Binding-site contacts:
Ligand atom C1 contacts residue ASN70 of chain 24.B at 1.4 Å.
Ligand atom O5 contacts residue ARG33 of chain 24.B at 4.3 Å.
Ligand atom C8 contacts residue ASN70 of chain 24.B at 3.9 Å.
Ligand atom O5 contacts residue ASN70 of chain 24.B at 2.4 Å (h-bond).
Ligand atom C1 contacts residue ARG33 of chain 24.B at 4.1 Å.
Ligand atom C4 contacts residue ASN70 of chain 24.B at 4.2 Å.
Ligand atom O3 contacts residue PRO31 of chain 24.B at 4.2 Å.
Ligand atom N2 contacts residue ASN70 of chain 24.B at 2.9 Å (h-bond).
Ligand atom O7 contacts residue PRO31 of chain 24.B at 3.0 Å (h-bond).
Ligand atom C3 contacts residue ASN70 of chain 24.B at 3.8 Å.
Ligand atom O6 contacts residue ARG33 of chain 24.B at 3.0 Å (salt-bridge).
Ligand atom C5 contacts residue ASN70 of chain 24.B at 3.7 Å.
Ligand atom C2 contacts residue ASN70 of chain 24.B at 2.5 Å.
Ligand atom C5 contacts residue ARG33 of chain 24.B at 3.9 Å.
Ligand atom C7 contacts residue ASN70 of chain 24.B at 3.4 Å.
Ligand atom C2 contacts residue PRO31 of chain 24.B at 4.0 Å (hydrophobic).
Ligand atom O7 contacts residue SER71 of chain 24.B at 4.4 Å.
Ligand atom O7 contacts residue ASN70 of chain 24.B at 3.5 Å (h-bond).
Ligand atom C6 contacts residue ARG33 of chain 24.B at 3.7 Å.
Ligand atom C3 contacts residue PRO31 of chain 24.B at 4.1 Å (hydrophobic).
Ligand atom N2 contacts residue ASN32 of chain 24.B at 4.2 Å.
Ligand atom N2 contacts residue PRO31 of chain 24.B at 2.8 Å (h-bond).
Ligand atom C7 contacts residue PRO31 of chain 24.B at 3.2 Å (hydrophobic).

Sequence of chain 24.B:
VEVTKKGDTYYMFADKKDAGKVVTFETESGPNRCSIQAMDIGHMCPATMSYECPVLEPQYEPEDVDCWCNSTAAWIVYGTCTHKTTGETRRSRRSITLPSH

This small molecule binds to this protein.
Small molecule (SMILES): CC(=O)N[C@@H]1[C@@H](O)[C@H](O)[C@@H](CO)O[C@H]1O